Sequence of chain 39.A:
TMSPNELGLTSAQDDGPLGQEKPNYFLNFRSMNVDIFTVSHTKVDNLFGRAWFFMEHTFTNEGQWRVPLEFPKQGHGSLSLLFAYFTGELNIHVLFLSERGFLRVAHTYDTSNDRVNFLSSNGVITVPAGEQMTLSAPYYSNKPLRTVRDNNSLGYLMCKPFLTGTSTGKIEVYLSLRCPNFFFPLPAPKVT

Sequence of chain 37.B:
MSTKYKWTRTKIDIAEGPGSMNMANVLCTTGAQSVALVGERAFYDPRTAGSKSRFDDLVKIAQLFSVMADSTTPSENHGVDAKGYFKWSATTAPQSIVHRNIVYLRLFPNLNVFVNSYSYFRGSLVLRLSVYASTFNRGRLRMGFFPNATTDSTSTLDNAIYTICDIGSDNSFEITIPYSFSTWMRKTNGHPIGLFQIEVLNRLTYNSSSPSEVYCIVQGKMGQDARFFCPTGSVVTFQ

Sequence of chain 39.B:
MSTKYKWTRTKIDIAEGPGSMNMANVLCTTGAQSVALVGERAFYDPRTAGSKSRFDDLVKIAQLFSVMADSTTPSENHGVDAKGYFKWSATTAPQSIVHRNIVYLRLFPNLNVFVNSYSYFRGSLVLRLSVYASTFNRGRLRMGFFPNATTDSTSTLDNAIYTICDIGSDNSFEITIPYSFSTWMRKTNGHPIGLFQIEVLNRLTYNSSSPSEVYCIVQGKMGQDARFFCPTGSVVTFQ

The protein below binds the small molecule below.
Small molecule (SMILES): Nc1ncnc2c1ncn2[C@@H]1O[C@H](CO)[C@@H](O[P](=O)(O)OC[C@H]2O[C@@H](n3ccc(=O)[nH]c3=O)[C@H](O)[C@@H]2O[P](=O)(O)OC[C@H]2O[C@@H](n3ccc(=O)[nH]c3=O)[C@H](O)[C@@H]2O[P](=O)(O)OC[C@H]2O[C@@H](n3ccc(=O)[nH]c3=O)[C@H](O)[C@@H]2O[P](=O)(O)OC[C@H]2O[C@@H](n3ccc(=O)[nH]c3=O)[C@H](O)[C@@H]2O[P](=O)(O)OC[C@H]2O[C@@H](n3ccc(=O)[nH]c3=O)[C@H](O)[C@@H]2O)[C@H]1O

Binding-site contacts:
Ligand atom C2' contacts residue ARG55 of chain 39.B at 3.4 Å.
Ligand atom C2 contacts residue TRP21 of chain 37.B at 3.2 Å (hydrophobic).
Ligand atom O2 contacts residue TRP21 of chain 37.B at 2.9 Å.
Ligand atom C1' contacts residue ARG68 of chain 39.B at 3.8 Å.
Ligand atom C4' contacts residue TYR19 of chain 36.B at 3.8 Å (hydrophobic).
Ligand atom OP2 contacts residue ARG55 of chain 39.B at 2.9 Å (salt-bridge).
Ligand atom O2 contacts residue TYR58 of chain 39.B at 3.6 Å.
Ligand atom OP2 contacts residue THR17 of chain 37.B at 3.5 Å.
Ligand atom N3 contacts residue TRP21 of chain 37.B at 3.2 Å.
Ligand atom O2' contacts residue LEU41 of chain 39.B at 3.8 Å.
Ligand atom O2' contacts residue ARG55 of chain 39.B at 3.1 Å (salt-bridge).
Ligand atom O3' contacts residue TYR19 of chain 36.B at 3.0 Å (h-bond).
Ligand atom O4 contacts residue TRP21 of chain 37.B at 3.4 Å.
Ligand atom N1 contacts residue ALA56 of chain 39.B at 3.2 Å (h-bond).
Ligand atom O2' contacts residue TYR19 of chain 36.B at 3.7 Å.
Ligand atom N1 contacts residue TYR58 of chain 39.B at 3.5 Å.
Ligand atom C4 contacts residue TRP21 of chain 37.B at 3.7 Å (hydrophobic).
Ligand atom N6 contacts residue TYR58 of chain 39.B at 3.5 Å (h-bond).
Ligand atom O2' contacts residue CYS203 of chain 39.A at 3.3 Å (h-bond).
Ligand atom OP1 contacts residue THR17 of chain 37.B at 3.7 Å.
Ligand atom O4' contacts residue ARG68 of chain 39.B at 3.0 Å (salt-bridge).
Ligand atom OP1 contacts residue TYR19 of chain 36.B at 3.6 Å (h-bond).
Ligand atom P contacts residue THR17 of chain 37.B at 3.9 Å.
Ligand atom O2' contacts residue THR17 of chain 37.B at 2.8 Å.
Ligand atom O2' contacts residue THR44 of chain 39.B at 3.9 Å.
Ligand atom C2 contacts residue TYR58 of chain 39.B at 3.8 Å (hydrophobic).
Ligand atom C2 contacts residue ARG55 of chain 39.B at 3.1 Å.
Ligand atom C2 contacts residue ALA56 of chain 39.B at 3.8 Å (hydrophobic).
Ligand atom C1' contacts residue TRP21 of chain 37.B at 3.9 Å (hydrophobic).
Ligand atom N3 contacts residue ARG55 of chain 39.B at 3.2 Å (salt-bridge).
Ligand atom C2' contacts residue THR17 of chain 37.B at 3.7 Å.
Ligand atom O2' contacts residue ARG55 of chain 39.B at 3.8 Å.
Ligand atom C6 contacts residue TYR58 of chain 39.B at 3.8 Å (hydrophobic).
Ligand atom P contacts residue TYR19 of chain 36.B at 4.0 Å.
Ligand atom C5' contacts residue ARG202 of chain 39.A at 3.9 Å.
Ligand atom N1 contacts residue TRP21 of chain 37.B at 3.8 Å.
Ligand atom N1 contacts residue ARG68 of chain 39.B at 3.9 Å.
Ligand atom OP1 contacts residue MET15 of chain 37.B at 3.1 Å.
Ligand atom O4' contacts residue ARG202 of chain 39.A at 3.9 Å.
Ligand atom OP2 contacts residue ARG202 of chain 39.A at 3.6 Å.

Sequence of chain 36.B:
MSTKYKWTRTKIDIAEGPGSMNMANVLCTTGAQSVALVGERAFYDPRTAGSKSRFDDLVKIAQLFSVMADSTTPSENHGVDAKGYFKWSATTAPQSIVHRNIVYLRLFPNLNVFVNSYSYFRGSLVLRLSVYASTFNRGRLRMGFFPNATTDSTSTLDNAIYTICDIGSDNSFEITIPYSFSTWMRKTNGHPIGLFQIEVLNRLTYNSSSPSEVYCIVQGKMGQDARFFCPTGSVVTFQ